Sequence of chain 1.B:
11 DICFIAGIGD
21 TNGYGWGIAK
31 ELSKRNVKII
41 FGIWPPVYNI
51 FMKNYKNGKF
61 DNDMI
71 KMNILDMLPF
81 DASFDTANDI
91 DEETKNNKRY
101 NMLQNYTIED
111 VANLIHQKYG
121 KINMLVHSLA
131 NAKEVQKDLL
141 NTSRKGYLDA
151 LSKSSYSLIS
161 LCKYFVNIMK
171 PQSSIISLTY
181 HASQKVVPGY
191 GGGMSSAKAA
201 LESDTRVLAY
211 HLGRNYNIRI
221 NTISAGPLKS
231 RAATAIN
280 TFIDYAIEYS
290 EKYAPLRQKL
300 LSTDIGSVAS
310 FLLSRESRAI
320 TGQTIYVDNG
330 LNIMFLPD

Binding-site contacts:
Ligand atom C10 contacts residue NAD1 of chain 1.E at 3.2 Å.
Ligand atom C18 contacts residue ALA130 of chain 1.B at 3.8 Å (hydrophobic).
Ligand atom C5 contacts residue VAL187 of chain 1.B at 3.6 Å (hydrophobic).
Ligand atom C7 contacts residue TYR180 of chain 1.B at 3.2 Å (hydrophobic).
Ligand atom C1 contacts residue PHE281 of chain 1.B at 3.4 Å (hydrophobic).
Ligand atom C19 contacts residue ALA232 of chain 1.B at 3.6 Å (hydrophobic).
Ligand atom C13 contacts residue NAD1 of chain 1.E at 3.5 Å.
Ligand atom C21 contacts residue MET194 of chain 1.B at 3.8 Å (hydrophobic).
Ligand atom C6 contacts residue PHE281 of chain 1.B at 3.2 Å (hydrophobic).
Ligand atom C9 contacts residue TYR180 of chain 1.B at 3.8 Å (hydrophobic).
Ligand atom C9 contacts residue NAD1 of chain 1.E at 3.3 Å.
Ligand atom C2 contacts residue ILE236 of chain 1.B at 3.6 Å (hydrophobic).
Ligand atom CL25 contacts residue VAL135 of chain 1.B at 3.9 Å.
Ligand atom C19 contacts residue ALA130 of chain 1.B at 3.5 Å (hydrophobic).
Ligand atom C6 contacts residue GLY189 of chain 1.B at 3.9 Å.
Ligand atom C17 contacts residue ALA232 of chain 1.B at 3.8 Å (hydrophobic).
Ligand atom CL24 contacts residue ALA232 of chain 1.B at 2.7 Å.
Ligand atom O23 contacts residue TYR190 of chain 1.B at 2.6 Å (h-bond).
Ligand atom O23 contacts residue NAD1 of chain 1.E at 2.6 Å (h-bond).
Ligand atom O23 contacts residue LYS198 of chain 1.B at 3.7 Å.
Ligand atom C15 contacts residue ALA233 of chain 1.B at 3.8 Å (hydrophobic).
Ligand atom C14 contacts residue NAD1 of chain 1.E at 3.5 Å.
Ligand atom C17 contacts residue NAD1 of chain 1.E at 3.8 Å.
Ligand atom C5 contacts residue PRO188 of chain 1.B at 3.9 Å (hydrophobic).
Ligand atom C12 contacts residue NAD1 of chain 1.E at 3.5 Å.
Ligand atom C15 contacts residue NAD1 of chain 1.E at 3.2 Å.
Ligand atom C12 contacts residue TYR190 of chain 1.B at 3.4 Å (hydrophobic).
Ligand atom C14 contacts residue ALA233 of chain 1.B at 3.7 Å (hydrophobic).
Ligand atom CL25 contacts residue ALA132 of chain 1.B at 3.2 Å.
Ligand atom O16 contacts residue NAD1 of chain 1.E at 3.1 Å (h-bond).
Ligand atom CL25 contacts residue ASN131 of chain 1.B at 3.8 Å.
Ligand atom CL24 contacts residue NAD1 of chain 1.E at 3.4 Å.
Ligand atom C11 contacts residue NAD1 of chain 1.E at 3.3 Å.
Ligand atom CL24 contacts residue ALA130 of chain 1.B at 3.8 Å.
Ligand atom C18 contacts residue ALA232 of chain 1.B at 3.1 Å (hydrophobic).
Ligand atom C4 contacts residue VAL187 of chain 1.B at 3.5 Å (hydrophobic).
Ligand atom C11 contacts residue TYR180 of chain 1.B at 3.7 Å (hydrophobic).
Ligand atom C1 contacts residue ILE236 of chain 1.B at 3.5 Å (hydrophobic).
Ligand atom C11 contacts residue TYR190 of chain 1.B at 3.4 Å (hydrophobic).
Ligand atom C5 contacts residue PHE281 of chain 1.B at 3.7 Å (hydrophobic).

This small molecule binds to this protein.
Small molecule (SMILES): Oc1cc(CCCc2ccccc2)ccc1Oc1ccc(Cl)cc1Cl